A small-molecule ligand and the protein it binds are described below.
Small molecule (SMILES): CC(=O)N[C@@H]1[C@@H](O)[C@H](O)[C@@H](CO)O[C@H]1O

Binding-site contacts:
Ligand atom C4 contacts residue ASN862 of chain 1.E at 4.0 Å.
Ligand atom C7 contacts residue ASN862 of chain 1.E at 3.3 Å.
Ligand atom O6 contacts residue ASN862 of chain 1.E at 3.9 Å.
Ligand atom C5 contacts residue ASN862 of chain 1.E at 3.4 Å.
Ligand atom C3 contacts residue ASN862 of chain 1.E at 3.5 Å.
Ligand atom C2 contacts residue ASN862 of chain 1.E at 2.1 Å.
Ligand atom C8 contacts residue ASN862 of chain 1.E at 4.3 Å.
Ligand atom O5 contacts residue ASN862 of chain 1.E at 2.1 Å (h-bond).
Ligand atom N2 contacts residue ASN862 of chain 1.E at 2.6 Å (h-bond).
Ligand atom C6 contacts residue ASN862 of chain 1.E at 3.9 Å.
Ligand atom O7 contacts residue ASN862 of chain 1.E at 3.8 Å.
Ligand atom C1 contacts residue ASN862 of chain 1.E at 1.4 Å.

Sequence of chain 1.E:
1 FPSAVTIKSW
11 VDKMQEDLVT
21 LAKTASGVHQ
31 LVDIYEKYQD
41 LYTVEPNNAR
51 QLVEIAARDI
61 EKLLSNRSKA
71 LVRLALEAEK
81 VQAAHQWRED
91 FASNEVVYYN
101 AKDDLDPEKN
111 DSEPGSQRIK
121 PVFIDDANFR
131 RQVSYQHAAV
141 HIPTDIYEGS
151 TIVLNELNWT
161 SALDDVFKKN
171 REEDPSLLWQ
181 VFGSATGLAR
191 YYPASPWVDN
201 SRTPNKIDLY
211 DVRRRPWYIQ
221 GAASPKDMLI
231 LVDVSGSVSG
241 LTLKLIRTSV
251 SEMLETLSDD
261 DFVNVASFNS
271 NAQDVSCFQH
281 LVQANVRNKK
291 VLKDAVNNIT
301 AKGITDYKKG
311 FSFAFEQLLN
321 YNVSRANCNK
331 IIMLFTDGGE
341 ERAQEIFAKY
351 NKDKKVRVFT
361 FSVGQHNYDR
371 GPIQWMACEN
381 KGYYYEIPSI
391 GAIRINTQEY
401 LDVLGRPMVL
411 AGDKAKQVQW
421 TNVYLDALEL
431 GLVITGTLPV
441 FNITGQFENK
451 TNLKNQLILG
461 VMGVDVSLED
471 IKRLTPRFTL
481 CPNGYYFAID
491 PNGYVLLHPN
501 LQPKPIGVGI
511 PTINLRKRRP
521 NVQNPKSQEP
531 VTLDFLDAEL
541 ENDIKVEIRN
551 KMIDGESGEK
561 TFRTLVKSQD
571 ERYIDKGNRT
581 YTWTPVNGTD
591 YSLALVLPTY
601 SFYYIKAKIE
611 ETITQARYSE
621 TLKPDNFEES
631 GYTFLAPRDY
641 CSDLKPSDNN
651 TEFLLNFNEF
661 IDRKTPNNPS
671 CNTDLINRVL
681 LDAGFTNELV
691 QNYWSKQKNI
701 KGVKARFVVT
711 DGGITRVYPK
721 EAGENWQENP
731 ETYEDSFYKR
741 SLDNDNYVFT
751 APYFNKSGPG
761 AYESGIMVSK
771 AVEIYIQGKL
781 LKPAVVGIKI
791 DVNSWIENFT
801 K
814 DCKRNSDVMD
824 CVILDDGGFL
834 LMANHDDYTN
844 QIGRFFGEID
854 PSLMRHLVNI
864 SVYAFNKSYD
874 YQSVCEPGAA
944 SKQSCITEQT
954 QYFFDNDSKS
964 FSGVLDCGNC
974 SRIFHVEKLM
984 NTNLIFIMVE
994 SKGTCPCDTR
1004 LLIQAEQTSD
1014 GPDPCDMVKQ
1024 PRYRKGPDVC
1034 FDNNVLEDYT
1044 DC